Sequence of chain 2.A:
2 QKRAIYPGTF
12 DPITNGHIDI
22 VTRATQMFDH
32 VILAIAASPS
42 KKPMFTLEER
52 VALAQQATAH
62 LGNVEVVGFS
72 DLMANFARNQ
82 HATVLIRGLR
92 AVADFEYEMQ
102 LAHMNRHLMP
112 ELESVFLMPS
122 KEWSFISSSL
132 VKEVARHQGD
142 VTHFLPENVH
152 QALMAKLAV

Binding-site contacts:
Ligand atom N contacts residue MET74 of chain 9.A at 4.0 Å.
Ligand atom C6 contacts residue MET74 of chain 9.A at 3.7 Å (hydrophobic).
Ligand atom C3 contacts residue MET74 of chain 9.A at 3.8 Å (hydrophobic).
Ligand atom C7 contacts residue MET74 of chain 9.A at 3.7 Å (hydrophobic).
Ligand atom C10 contacts residue LEU131 of chain 2.A at 4.1 Å (hydrophobic).
Ligand atom C4 contacts residue SO41 of chain 9.E at 3.5 Å.
Ligand atom C10 contacts residue GLU134 of chain 2.A at 4.0 Å.
Ligand atom C12 contacts residue GLU134 of chain 2.A at 4.1 Å.
Ligand atom C9 contacts residue LEU102 of chain 9.A at 3.7 Å (hydrophobic).
Ligand atom C11 contacts residue LEU102 of chain 9.A at 4.1 Å (hydrophobic).
Ligand atom C11 contacts residue TYR98 of chain 9.A at 4.1 Å (hydrophobic).
Ligand atom C4 contacts residue ARG88 of chain 9.A at 3.9 Å.
Ligand atom C9 contacts residue VAL135 of chain 2.A at 3.8 Å (hydrophobic).
Ligand atom C3 contacts residue ALA37 of chain 9.A at 3.5 Å (hydrophobic).
Ligand atom N1 contacts residue LEU73 of chain 9.A at 3.6 Å.
Ligand atom C5 contacts residue TYR98 of chain 9.A at 3.8 Å (hydrophobic).
Ligand atom N2 contacts residue LEU73 of chain 9.A at 3.6 Å.
Ligand atom C1 contacts residue MET74 of chain 9.A at 3.8 Å (hydrophobic).
Ligand atom C2 contacts residue MET74 of chain 9.A at 3.9 Å (hydrophobic).
Ligand atom C10 contacts residue LEU102 of chain 9.A at 3.5 Å (hydrophobic).
Ligand atom C11 contacts residue GLU134 of chain 2.A at 3.5 Å.
Ligand atom N1 contacts residue ASP72 of chain 9.A at 4.0 Å.
Ligand atom C7 contacts residue HIS138 of chain 2.A at 3.7 Å.
Ligand atom C5 contacts residue SO41 of chain 9.E at 3.9 Å.
Ligand atom C contacts residue GLU134 of chain 2.A at 3.4 Å.
Ligand atom C2 contacts residue ALA37 of chain 9.A at 3.4 Å (hydrophobic).
Ligand atom C3 contacts residue SO41 of chain 9.E at 4.1 Å.
Ligand atom C2 contacts residue SER39 of chain 9.A at 4.0 Å.
Ligand atom C5 contacts residue MET74 of chain 9.A at 3.6 Å (hydrophobic).
Ligand atom C8 contacts residue LEU73 of chain 9.A at 4.1 Å (hydrophobic).
Ligand atom N contacts residue GLU134 of chain 2.A at 3.8 Å.
Ligand atom C6 contacts residue TYR98 of chain 9.A at 3.7 Å (hydrophobic).
Ligand atom C12 contacts residue MET74 of chain 9.A at 3.9 Å (hydrophobic).
Ligand atom C8 contacts residue MET74 of chain 9.A at 3.9 Å (hydrophobic).
Ligand atom C4 contacts residue MET74 of chain 9.A at 3.7 Å (hydrophobic).
Ligand atom C contacts residue HIS138 of chain 2.A at 4.1 Å.
Ligand atom N1 contacts residue MET74 of chain 9.A at 2.9 Å (h-bond).
Ligand atom C contacts residue SO41 of chain 9.G at 3.7 Å.
Ligand atom N contacts residue HIS138 of chain 2.A at 3.9 Å.
Ligand atom C7 contacts residue ASP72 of chain 9.A at 3.9 Å.

The small molecule below binds the protein below.
Small molecule (SMILES): c1ccc(Cn2cnc3ncccc32)cc1

Sequence of chain 9.A:
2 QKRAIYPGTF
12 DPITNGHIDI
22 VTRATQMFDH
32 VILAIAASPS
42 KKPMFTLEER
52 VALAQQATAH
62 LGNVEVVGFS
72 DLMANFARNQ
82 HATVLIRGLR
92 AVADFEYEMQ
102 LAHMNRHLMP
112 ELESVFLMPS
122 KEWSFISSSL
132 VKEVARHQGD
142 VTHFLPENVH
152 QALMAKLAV